The small molecule below binds the protein below.
Small molecule (SMILES): CC(=O)N[C@@H]1[C@@H](O)[C@H](O)[C@@H](CO)O[C@H]1O

Sequence of chain 2.B:
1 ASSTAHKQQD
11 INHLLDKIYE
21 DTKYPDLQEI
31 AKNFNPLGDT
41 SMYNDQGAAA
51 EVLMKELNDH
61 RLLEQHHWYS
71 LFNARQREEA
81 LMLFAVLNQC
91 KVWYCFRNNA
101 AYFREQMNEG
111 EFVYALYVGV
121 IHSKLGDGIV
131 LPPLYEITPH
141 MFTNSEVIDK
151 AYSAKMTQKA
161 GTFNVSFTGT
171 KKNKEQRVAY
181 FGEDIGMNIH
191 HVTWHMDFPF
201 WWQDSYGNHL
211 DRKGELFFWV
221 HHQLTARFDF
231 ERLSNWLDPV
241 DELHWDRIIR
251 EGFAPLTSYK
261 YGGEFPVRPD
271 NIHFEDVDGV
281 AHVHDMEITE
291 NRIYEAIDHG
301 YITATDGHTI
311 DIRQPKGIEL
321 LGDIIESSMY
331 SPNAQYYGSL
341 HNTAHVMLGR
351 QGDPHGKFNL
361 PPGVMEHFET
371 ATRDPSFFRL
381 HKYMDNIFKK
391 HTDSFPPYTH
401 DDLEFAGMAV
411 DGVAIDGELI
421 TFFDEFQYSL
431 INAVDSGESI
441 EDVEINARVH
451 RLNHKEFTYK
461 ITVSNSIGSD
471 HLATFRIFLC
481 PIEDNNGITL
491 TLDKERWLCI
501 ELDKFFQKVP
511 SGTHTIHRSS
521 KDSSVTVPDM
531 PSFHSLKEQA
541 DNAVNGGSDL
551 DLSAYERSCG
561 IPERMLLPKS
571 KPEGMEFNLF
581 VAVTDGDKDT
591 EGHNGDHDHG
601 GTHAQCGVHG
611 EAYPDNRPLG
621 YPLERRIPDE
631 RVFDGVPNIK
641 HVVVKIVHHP

Binding-site contacts:
Ligand atom N2 contacts residue ASN164 of chain 2.B at 2.9 Å (h-bond).
Ligand atom C4 contacts residue ASN164 of chain 2.B at 4.3 Å.
Ligand atom O6 contacts residue HIS450 of chain 2.B at 4.3 Å.
Ligand atom C7 contacts residue ASN164 of chain 2.B at 3.4 Å.
Ligand atom C3 contacts residue ASN164 of chain 2.B at 3.8 Å.
Ligand atom C2 contacts residue ASN164 of chain 2.B at 2.5 Å.
Ligand atom C6 contacts residue GLU425 of chain 2.B at 3.3 Å.
Ligand atom O7 contacts residue ASN164 of chain 2.B at 3.6 Å (h-bond).
Ligand atom C5 contacts residue ASN164 of chain 2.B at 3.7 Å.
Ligand atom C8 contacts residue ASN164 of chain 2.B at 4.5 Å.
Ligand atom C1 contacts residue ASN164 of chain 2.B at 1.4 Å.
Ligand atom O6 contacts residue GLU425 of chain 2.B at 2.5 Å (salt-bridge).
Ligand atom C1 contacts residue ARG448 of chain 2.B at 3.5 Å.
Ligand atom O5 contacts residue ARG448 of chain 2.B at 3.5 Å (salt-bridge).
Ligand atom O5 contacts residue ASN164 of chain 2.B at 2.4 Å (h-bond).
Ligand atom C6 contacts residue ARG448 of chain 2.B at 4.3 Å.
Ligand atom C5 contacts residue ARG448 of chain 2.B at 3.6 Å.